Sequence of chain 6.E:
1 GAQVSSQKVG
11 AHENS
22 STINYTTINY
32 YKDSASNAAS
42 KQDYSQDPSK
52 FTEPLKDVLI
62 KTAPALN

Binding-site contacts:
Ligand atom CB contacts residue ALA2 of chain 6.E at 3.5 Å (hydrophobic).
Ligand atom CG2 contacts residue ALA2 of chain 6.E at 3.9 Å (hydrophobic).
Ligand atom CG1 contacts residue GLN3 of chain 6.E at 3.1 Å.
Ligand atom CD contacts residue VAL4 of chain 6.E at 3.8 Å (hydrophobic).
Ligand atom O contacts residue VAL4 of chain 6.E at 3.0 Å (h-bond).
Ligand atom OE2 contacts residue VAL4 of chain 6.E at 4.1 Å.
Ligand atom C contacts residue VAL4 of chain 6.E at 3.4 Å (hydrophobic).
Ligand atom N contacts residue VAL4 of chain 6.E at 2.8 Å (h-bond).
Ligand atom O contacts residue SER5 of chain 6.E at 3.8 Å.
Ligand atom C contacts residue GLN3 of chain 6.E at 4.3 Å.
Ligand atom OE2 contacts residue ASN25 of chain 6.E at 3.4 Å (h-bond).
Ligand atom C contacts residue ALA2 of chain 6.E at 4.3 Å (hydrophobic).
Ligand atom N contacts residue ALA2 of chain 6.E at 2.8 Å (h-bond).
Ligand atom N contacts residue VAL4 of chain 6.E at 4.1 Å.
Ligand atom CA contacts residue VAL4 of chain 6.E at 3.0 Å (hydrophobic).
Ligand atom O contacts residue ALA2 of chain 6.E at 4.0 Å.
Ligand atom OE1 contacts residue VAL4 of chain 6.E at 3.6 Å (h-bond).
Ligand atom C contacts residue ALA2 of chain 6.E at 3.3 Å (hydrophobic).
Ligand atom CB contacts residue MYR1 of chain 10.H at 4.3 Å.
Ligand atom O contacts residue VAL4 of chain 6.E at 4.0 Å.
Ligand atom CB contacts residue VAL4 of chain 6.E at 4.3 Å (hydrophobic).
Ligand atom CG2 contacts residue GLN3 of chain 6.E at 3.3 Å.
Ligand atom OG contacts residue GLN3 of chain 6.E at 3.0 Å (h-bond).
Ligand atom OE1 contacts residue SER5 of chain 6.E at 4.2 Å.
Ligand atom CB contacts residue GLN3 of chain 6.E at 3.8 Å.
Ligand atom C contacts residue VAL4 of chain 6.E at 3.8 Å (hydrophobic).
Ligand atom O contacts residue SER6 of chain 6.E at 4.1 Å.
Ligand atom O contacts residue GLN3 of chain 6.E at 3.4 Å (h-bond).
Ligand atom CA contacts residue VAL4 of chain 6.E at 4.0 Å (hydrophobic).
Ligand atom CG2 contacts residue SER5 of chain 6.E at 3.1 Å.
Ligand atom CG contacts residue VAL4 of chain 6.E at 4.2 Å (hydrophobic).
Ligand atom N contacts residue ALA2 of chain 6.E at 4.3 Å.
Ligand atom CB contacts residue VAL4 of chain 6.E at 3.9 Å (hydrophobic).
Ligand atom CB contacts residue GLN3 of chain 6.E at 4.1 Å.
Ligand atom CA contacts residue ALA2 of chain 6.E at 3.9 Å (hydrophobic).
Ligand atom OG contacts residue ALA2 of chain 6.E at 3.9 Å.
Ligand atom CD1 contacts residue VAL4 of chain 6.E at 3.9 Å (hydrophobic).
Ligand atom CA contacts residue ALA2 of chain 6.E at 3.0 Å (hydrophobic).
Ligand atom CG2 contacts residue MYR1 of chain 10.H at 3.7 Å.
Ligand atom CG2 contacts residue VAL4 of chain 6.E at 3.8 Å (hydrophobic).

This small molecule binds to this protein.
Small molecule (SMILES): CC[C@H](C)[C@H](N)C(=O)N[C@@H](CO)C(=O)N[C@@H](CCC(=O)O)C(=O)N[C@H](C=O)C(C)C